The small molecule below binds the protein below.
Small molecule (SMILES): CC(=O)N[C@H]1[C@H](O[C@H]2[C@H](O)[C@@H](NC(C)=O)CO[C@@H]2CO)O[C@H](CO)[C@@H](O[C@@H]2O[C@H](CO)[C@@H](O)[C@H](O)[C@@H]2O)[C@@H]1O

Sequence of chain 1.A:
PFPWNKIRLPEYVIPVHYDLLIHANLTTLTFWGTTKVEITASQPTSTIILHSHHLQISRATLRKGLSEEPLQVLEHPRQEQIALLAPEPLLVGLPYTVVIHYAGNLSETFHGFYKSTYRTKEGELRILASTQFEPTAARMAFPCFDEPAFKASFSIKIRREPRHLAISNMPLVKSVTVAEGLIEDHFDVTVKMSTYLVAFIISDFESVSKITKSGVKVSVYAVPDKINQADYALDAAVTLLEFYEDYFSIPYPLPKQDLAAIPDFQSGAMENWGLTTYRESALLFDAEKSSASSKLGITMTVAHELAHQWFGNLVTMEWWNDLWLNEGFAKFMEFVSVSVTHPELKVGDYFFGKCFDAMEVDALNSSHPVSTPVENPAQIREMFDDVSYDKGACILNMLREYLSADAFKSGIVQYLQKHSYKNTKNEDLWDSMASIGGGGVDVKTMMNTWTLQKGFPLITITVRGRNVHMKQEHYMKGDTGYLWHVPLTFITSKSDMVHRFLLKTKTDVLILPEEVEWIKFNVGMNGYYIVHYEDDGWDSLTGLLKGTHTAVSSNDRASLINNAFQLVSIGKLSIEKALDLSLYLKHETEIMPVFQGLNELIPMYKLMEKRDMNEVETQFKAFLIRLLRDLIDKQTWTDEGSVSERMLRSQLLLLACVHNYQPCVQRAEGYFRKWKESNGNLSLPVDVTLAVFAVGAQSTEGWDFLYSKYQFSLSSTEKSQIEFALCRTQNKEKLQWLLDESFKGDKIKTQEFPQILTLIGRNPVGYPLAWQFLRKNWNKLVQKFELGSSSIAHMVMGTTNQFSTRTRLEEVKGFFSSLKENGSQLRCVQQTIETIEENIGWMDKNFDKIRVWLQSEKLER

Binding-site contacts:
Ligand atom C8 contacts residue HIS52 of chain 1.A at 3.6 Å.
Ligand atom O7 contacts residue HIS52 of chain 1.A at 2.3 Å (h-bond).
Ligand atom O6 contacts residue THR57 of chain 1.A at 4.4 Å.
Ligand atom C4 contacts residue ASN54 of chain 1.A at 4.3 Å.
Ligand atom O7 contacts residue ALA53 of chain 1.A at 3.9 Å.
Ligand atom N2 contacts residue GLU194 of chain 1.A at 3.2 Å (salt-bridge).
Ligand atom C1 contacts residue THR56 of chain 1.A at 4.3 Å.
Ligand atom C8 contacts residue GLU194 of chain 1.A at 3.7 Å.
Ligand atom C7 contacts residue HIS52 of chain 1.A at 3.3 Å.
Ligand atom O5 contacts residue THR56 of chain 1.A at 4.2 Å.
Ligand atom C1 contacts residue ASN54 of chain 1.A at 1.4 Å.
Ligand atom O3 contacts residue GLU194 of chain 1.A at 3.8 Å.
Ligand atom C8 contacts residue LEU215 of chain 1.A at 3.3 Å (hydrophobic).
Ligand atom C5 contacts residue ASN54 of chain 1.A at 3.7 Å.
Ligand atom C7 contacts residue ASN54 of chain 1.A at 3.2 Å.
Ligand atom C3 contacts residue ASN54 of chain 1.A at 3.8 Å.
Ligand atom O5 contacts residue ASN54 of chain 1.A at 2.5 Å (h-bond).
Ligand atom N2 contacts residue ASN54 of chain 1.A at 2.8 Å (h-bond).
Ligand atom C7 contacts residue GLU194 of chain 1.A at 4.0 Å.
Ligand atom N2 contacts residue HIS52 of chain 1.A at 4.5 Å.
Ligand atom O7 contacts residue ASN54 of chain 1.A at 2.9 Å (h-bond).
Ligand atom C6 contacts residue THR57 of chain 1.A at 4.4 Å.
Ligand atom C8 contacts residue ARG193 of chain 1.A at 4.2 Å.
Ligand atom C2 contacts residue ASN54 of chain 1.A at 2.5 Å.
Ligand atom O6 contacts residue GLY214 of chain 1.A at 4.3 Å.
Ligand atom O5 contacts residue THR57 of chain 1.A at 4.1 Å.
Ligand atom C7 contacts residue LEU215 of chain 1.A at 4.3 Å (hydrophobic).
Ligand atom C5 contacts residue THR56 of chain 1.A at 4.1 Å.
Ligand atom C3 contacts residue GLU194 of chain 1.A at 3.4 Å.
Ligand atom C1 contacts residue GLU194 of chain 1.A at 4.3 Å.
Ligand atom C2 contacts residue GLU194 of chain 1.A at 3.8 Å.